A protein and the small-molecule ligand that binds it are described below.
Small molecule (SMILES): C[C@@H](O)[C@@H](C)O

Binding-site contacts:
Ligand atom C3 contacts residue THR299 of chain 1.A at 4.0 Å.
Ligand atom C2 contacts residue PHE145 of chain 1.A at 4.4 Å (hydrophobic).
Ligand atom C1 contacts residue PHE145 of chain 1.A at 4.4 Å (hydrophobic).
Ligand atom C1 contacts residue PRO141 of chain 1.A at 3.5 Å (hydrophobic).
Ligand atom C2 contacts residue ARG144 of chain 1.A at 3.6 Å.
Ligand atom C4 contacts residue THR300 of chain 1.A at 3.9 Å.
Ligand atom C1 contacts residue PRO313 of chain 1.A at 4.1 Å (hydrophobic).
Ligand atom O5 contacts residue PRO141 of chain 1.A at 3.7 Å.
Ligand atom C3 contacts residue THR300 of chain 1.A at 3.8 Å.
Ligand atom C3 contacts residue ARG144 of chain 1.A at 3.6 Å.
Ligand atom O6 contacts residue THR300 of chain 1.A at 2.7 Å (h-bond).
Ligand atom O5 contacts residue THR299 of chain 1.A at 3.6 Å.
Ligand atom C2 contacts residue THR299 of chain 1.A at 4.5 Å.
Ligand atom C4 contacts residue ILE305 of chain 1.A at 4.0 Å (hydrophobic).
Ligand atom O5 contacts residue ARG144 of chain 1.A at 3.1 Å (salt-bridge).
Ligand atom O6 contacts residue ARG144 of chain 1.A at 2.6 Å.
Ligand atom O6 contacts residue THR299 of chain 1.A at 3.1 Å (h-bond).
Ligand atom C4 contacts residue PHE145 of chain 1.A at 4.2 Å (hydrophobic).
Ligand atom C4 contacts residue ARG144 of chain 1.A at 4.5 Å.
Ligand atom C2 contacts residue PRO141 of chain 1.A at 3.5 Å (hydrophobic).

Sequence of chain 1.A:
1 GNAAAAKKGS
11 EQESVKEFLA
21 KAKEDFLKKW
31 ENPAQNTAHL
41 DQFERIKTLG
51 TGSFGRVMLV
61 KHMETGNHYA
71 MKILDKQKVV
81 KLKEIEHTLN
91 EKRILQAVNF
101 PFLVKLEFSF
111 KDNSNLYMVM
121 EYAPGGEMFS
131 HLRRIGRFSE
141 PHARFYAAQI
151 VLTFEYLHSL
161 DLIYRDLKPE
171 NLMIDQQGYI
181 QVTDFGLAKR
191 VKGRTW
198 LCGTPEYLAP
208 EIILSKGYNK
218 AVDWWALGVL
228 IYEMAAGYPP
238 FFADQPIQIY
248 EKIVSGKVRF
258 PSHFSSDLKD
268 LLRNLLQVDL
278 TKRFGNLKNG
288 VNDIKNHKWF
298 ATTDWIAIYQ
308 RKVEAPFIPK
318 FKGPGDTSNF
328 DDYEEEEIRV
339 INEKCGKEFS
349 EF